Sequence of chain 1.A:
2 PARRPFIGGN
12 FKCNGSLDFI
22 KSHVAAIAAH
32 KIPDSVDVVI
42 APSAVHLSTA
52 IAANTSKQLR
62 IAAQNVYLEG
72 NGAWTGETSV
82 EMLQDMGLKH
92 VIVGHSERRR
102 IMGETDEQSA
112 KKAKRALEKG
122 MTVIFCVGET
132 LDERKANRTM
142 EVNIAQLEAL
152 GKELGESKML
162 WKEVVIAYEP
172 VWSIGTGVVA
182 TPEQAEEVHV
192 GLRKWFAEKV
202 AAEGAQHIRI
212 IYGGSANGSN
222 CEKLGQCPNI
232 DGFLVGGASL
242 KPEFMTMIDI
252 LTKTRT

Binding-site contacts:
Ligand atom O2 contacts residue LYS13 of chain 1.A at 3.2 Å (salt-bridge).
Ligand atom P contacts residue LYS13 of chain 1.A at 4.2 Å.
Ligand atom O3P contacts residue GLY176 of chain 1.A at 4.1 Å.
Ligand atom O1 contacts residue ASN11 of chain 1.A at 3.5 Å (h-bond).
Ligand atom O1 contacts residue LEU235 of chain 1.A at 4.0 Å.
Ligand atom O1 contacts residue GLY237 of chain 1.A at 4.2 Å.
Ligand atom O3P contacts residue GLY237 of chain 1.A at 3.6 Å.
Ligand atom C1 contacts residue HIS96 of chain 1.A at 3.3 Å.
Ligand atom O2P contacts residue VAL236 of chain 1.A at 4.1 Å.
Ligand atom C2 contacts residue GLU170 of chain 1.A at 3.4 Å.
Ligand atom P contacts residue GLY176 of chain 1.A at 4.0 Å.
Ligand atom O2 contacts residue ILE175 of chain 1.A at 3.5 Å.
Ligand atom C2 contacts residue VAL236 of chain 1.A at 4.1 Å (hydrophobic).
Ligand atom C2 contacts residue LEU235 of chain 1.A at 4.1 Å (hydrophobic).
Ligand atom P contacts residue GLY237 of chain 1.A at 3.7 Å.
Ligand atom C2 contacts residue GLY237 of chain 1.A at 3.2 Å.
Ligand atom O2 contacts residue HIS96 of chain 1.A at 2.8 Å (h-bond).
Ligand atom O4P contacts residue SER216 of chain 1.A at 2.9 Å (h-bond).
Ligand atom O2P contacts residue ALA217 of chain 1.A at 4.2 Å.
Ligand atom P contacts residue GLY238 of chain 1.A at 3.8 Å.
Ligand atom C2 contacts residue LYS13 of chain 1.A at 3.8 Å.
Ligand atom O1P contacts residue LYS13 of chain 1.A at 3.1 Å (salt-bridge).
Ligand atom O1 contacts residue HIS96 of chain 1.A at 3.0 Å (h-bond).
Ligand atom C1 contacts residue GLU170 of chain 1.A at 3.0 Å.
Ligand atom P contacts residue SER216 of chain 1.A at 3.7 Å.
Ligand atom O1P contacts residue GLY237 of chain 1.A at 3.4 Å.
Ligand atom O3P contacts residue GLY238 of chain 1.A at 2.8 Å (h-bond).
Ligand atom O4P contacts residue GLY215 of chain 1.A at 3.8 Å.
Ligand atom O4P contacts residue GLY176 of chain 1.A at 2.8 Å (h-bond).
Ligand atom O2P contacts residue GLY237 of chain 1.A at 3.0 Å (h-bond).
Ligand atom O4P contacts residue SER174 of chain 1.A at 3.5 Å (h-bond).
Ligand atom O2P contacts residue GLY238 of chain 1.A at 3.7 Å.
Ligand atom O2 contacts residue GLU170 of chain 1.A at 2.7 Å (salt-bridge).
Ligand atom O4P contacts residue ILE175 of chain 1.A at 3.5 Å.
Ligand atom C1 contacts residue GLY237 of chain 1.A at 4.2 Å.
Ligand atom O2P contacts residue SER216 of chain 1.A at 3.4 Å (h-bond).
Ligand atom O1 contacts residue LYS13 of chain 1.A at 3.5 Å.
Ligand atom C1 contacts residue LYS13 of chain 1.A at 3.4 Å.
Ligand atom O1P contacts residue ILE175 of chain 1.A at 4.0 Å.
Ligand atom O1 contacts residue GLU170 of chain 1.A at 3.1 Å (salt-bridge).

The small molecule below binds the protein below.
Small molecule (SMILES): O=C(O)COP(=O)(O)O